A small-molecule ligand and the protein it binds are described below.
Small molecule (SMILES): Nc1ncnc2c1ncn2[C@@H]1O[C@H](CO[P](=O)(O)O[P](=O)(O)OC[C@H]2OC[C@H](O)[C@@H]2O)[C@@H](O)[C@H]1OP(=O)(O)O

Sequence of chain 1.C:
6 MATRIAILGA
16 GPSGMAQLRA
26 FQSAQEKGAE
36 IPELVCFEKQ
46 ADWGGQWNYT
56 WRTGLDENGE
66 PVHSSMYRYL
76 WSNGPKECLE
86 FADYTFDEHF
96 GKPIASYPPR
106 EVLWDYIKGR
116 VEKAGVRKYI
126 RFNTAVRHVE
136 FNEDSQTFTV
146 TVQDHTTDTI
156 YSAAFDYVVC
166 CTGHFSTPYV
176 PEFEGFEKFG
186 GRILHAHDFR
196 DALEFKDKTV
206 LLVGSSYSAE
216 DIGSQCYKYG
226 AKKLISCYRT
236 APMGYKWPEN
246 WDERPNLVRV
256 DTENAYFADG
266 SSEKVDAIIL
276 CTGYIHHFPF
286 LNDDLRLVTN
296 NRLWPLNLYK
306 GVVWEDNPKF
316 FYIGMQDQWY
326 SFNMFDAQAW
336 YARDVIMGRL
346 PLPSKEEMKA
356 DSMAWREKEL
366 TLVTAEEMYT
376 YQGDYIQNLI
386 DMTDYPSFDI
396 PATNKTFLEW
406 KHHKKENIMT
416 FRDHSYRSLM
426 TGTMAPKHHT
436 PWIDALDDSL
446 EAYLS

Binding-site contacts:
Ligand atom N7A contacts residue TYR174 of chain 1.C at 3.7 Å.
Ligand atom N3A contacts residue ARG234 of chain 1.C at 3.7 Å.
Ligand atom N7A contacts residue ARG234 of chain 1.C at 3.5 Å (salt-bridge).
Ligand atom O2N contacts residue SER213 of chain 1.C at 3.1 Å (h-bond).
Ligand atom C8A contacts residue THR277 of chain 1.C at 3.8 Å.
Ligand atom N1A contacts residue PHE178 of chain 1.C at 3.7 Å.
Ligand atom C8A contacts residue ARG234 of chain 1.C at 3.4 Å.
Ligand atom C2A contacts residue ARG234 of chain 1.C at 3.7 Å.
Ligand atom O3B contacts residue SER211 of chain 1.C at 3.6 Å.
Ligand atom C2A contacts residue ASN251 of chain 1.C at 3.3 Å.
Ligand atom C5B contacts residue GLY278 of chain 1.C at 3.6 Å.
Ligand atom PA contacts residue SER211 of chain 1.C at 3.7 Å.
Ligand atom P2B contacts residue THR235 of chain 1.C at 3.8 Å.
Ligand atom O3B contacts residue SER210 of chain 1.C at 3.0 Å (h-bond).
Ligand atom C3D contacts residue TYR212 of chain 1.C at 3.8 Å (hydrophobic).
Ligand atom N6A contacts residue PRO176 of chain 1.C at 3.6 Å.
Ligand atom C4B contacts residue CYS276 of chain 1.C at 3.2 Å (hydrophobic).
Ligand atom C2A contacts residue VAL208 of chain 1.C at 3.6 Å (hydrophobic).
Ligand atom O4B contacts residue CYS276 of chain 1.C at 3.0 Å (h-bond).
Ligand atom O2B contacts residue ARG234 of chain 1.C at 3.2 Å (salt-bridge).
Ligand atom N1A contacts residue ASN251 of chain 1.C at 3.4 Å (h-bond).
Ligand atom O5B contacts residue SER211 of chain 1.C at 3.5 Å.
Ligand atom O1N contacts residue SER213 of chain 1.C at 2.9 Å (h-bond).
Ligand atom O1X contacts residue THR235 of chain 1.C at 2.6 Å (h-bond).
Ligand atom O4D contacts residue PHE170 of chain 1.C at 3.6 Å.
Ligand atom O1N contacts residue TYR212 of chain 1.C at 3.3 Å (h-bond).
Ligand atom C5A contacts residue ARG234 of chain 1.C at 3.8 Å.
Ligand atom O2N contacts residue TYR279 of chain 1.C at 3.5 Å.
Ligand atom N9A contacts residue THR277 of chain 1.C at 3.6 Å.
Ligand atom O1X contacts residue ARG234 of chain 1.C at 2.9 Å (salt-bridge).
Ligand atom O1N contacts residue SER211 of chain 1.C at 3.2 Å.
Ligand atom C5B contacts residue THR277 of chain 1.C at 3.4 Å.
Ligand atom C5A contacts residue THR277 of chain 1.C at 3.6 Å.
Ligand atom O4B contacts residue THR277 of chain 1.C at 3.0 Å.
Ligand atom O2N contacts residue GLY278 of chain 1.C at 3.7 Å.
Ligand atom O3 contacts residue GLY278 of chain 1.C at 3.2 Å.
Ligand atom C4A contacts residue THR277 of chain 1.C at 3.5 Å.
Ligand atom O3D contacts residue ASP322 of chain 1.C at 3.4 Å (salt-bridge).
Ligand atom C1D contacts residue FAD1 of chain 1.P at 3.5 Å.
Ligand atom O2A contacts residue SER211 of chain 1.C at 2.6 Å (h-bond).